This protein binds this small molecule.
Small molecule (SMILES): CC(=O)N[C@@H]1[C@@H](O)[C@H](O)[C@@H](CO)O[C@H]1O

Sequence of chain 2.B:
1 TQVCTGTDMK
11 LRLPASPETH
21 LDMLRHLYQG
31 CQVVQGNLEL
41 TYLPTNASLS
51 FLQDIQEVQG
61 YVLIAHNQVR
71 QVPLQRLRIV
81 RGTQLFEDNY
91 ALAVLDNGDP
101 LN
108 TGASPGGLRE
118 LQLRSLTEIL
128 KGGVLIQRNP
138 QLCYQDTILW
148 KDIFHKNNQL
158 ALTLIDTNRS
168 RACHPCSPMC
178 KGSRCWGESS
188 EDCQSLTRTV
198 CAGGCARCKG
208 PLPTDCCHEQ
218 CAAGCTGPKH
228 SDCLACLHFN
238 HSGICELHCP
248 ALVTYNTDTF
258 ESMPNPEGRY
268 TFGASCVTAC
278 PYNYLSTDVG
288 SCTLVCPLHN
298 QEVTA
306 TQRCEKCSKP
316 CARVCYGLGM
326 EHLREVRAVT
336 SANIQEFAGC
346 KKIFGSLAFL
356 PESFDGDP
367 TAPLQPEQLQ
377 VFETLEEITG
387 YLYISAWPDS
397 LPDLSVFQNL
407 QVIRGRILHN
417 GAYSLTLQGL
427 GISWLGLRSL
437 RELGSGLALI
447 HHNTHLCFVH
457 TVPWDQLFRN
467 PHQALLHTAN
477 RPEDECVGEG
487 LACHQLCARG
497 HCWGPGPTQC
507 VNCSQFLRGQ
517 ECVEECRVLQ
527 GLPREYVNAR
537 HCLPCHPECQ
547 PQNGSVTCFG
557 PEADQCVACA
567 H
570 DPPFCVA

Binding-site contacts:
Ligand atom C6 contacts residue ASN165 of chain 2.B at 4.2 Å.
Ligand atom O5 contacts residue ASP163 of chain 2.B at 3.9 Å.
Ligand atom C2 contacts residue ASP163 of chain 2.B at 4.4 Å.
Ligand atom C3 contacts residue ASN165 of chain 2.B at 3.8 Å.
Ligand atom O7 contacts residue ASN165 of chain 2.B at 4.4 Å.
Ligand atom O6 contacts residue ASN165 of chain 2.B at 3.8 Å.
Ligand atom C4 contacts residue ASN165 of chain 2.B at 4.2 Å.
Ligand atom N2 contacts residue ASN165 of chain 2.B at 3.1 Å (h-bond).
Ligand atom C1 contacts residue ASN165 of chain 2.B at 1.4 Å.
Ligand atom C2 contacts residue ASN165 of chain 2.B at 2.5 Å.
Ligand atom C5 contacts residue ASN165 of chain 2.B at 3.6 Å.
Ligand atom O7 contacts residue THR164 of chain 2.B at 3.9 Å.
Ligand atom C7 contacts residue THR164 of chain 2.B at 4.4 Å.
Ligand atom O6 contacts residue ASP163 of chain 2.B at 3.4 Å (salt-bridge).
Ligand atom C7 contacts residue ASN165 of chain 2.B at 4.0 Å.
Ligand atom C1 contacts residue ASP163 of chain 2.B at 4.0 Å.
Ligand atom O5 contacts residue ASN165 of chain 2.B at 2.2 Å (h-bond).